Sequence of chain 1.A:
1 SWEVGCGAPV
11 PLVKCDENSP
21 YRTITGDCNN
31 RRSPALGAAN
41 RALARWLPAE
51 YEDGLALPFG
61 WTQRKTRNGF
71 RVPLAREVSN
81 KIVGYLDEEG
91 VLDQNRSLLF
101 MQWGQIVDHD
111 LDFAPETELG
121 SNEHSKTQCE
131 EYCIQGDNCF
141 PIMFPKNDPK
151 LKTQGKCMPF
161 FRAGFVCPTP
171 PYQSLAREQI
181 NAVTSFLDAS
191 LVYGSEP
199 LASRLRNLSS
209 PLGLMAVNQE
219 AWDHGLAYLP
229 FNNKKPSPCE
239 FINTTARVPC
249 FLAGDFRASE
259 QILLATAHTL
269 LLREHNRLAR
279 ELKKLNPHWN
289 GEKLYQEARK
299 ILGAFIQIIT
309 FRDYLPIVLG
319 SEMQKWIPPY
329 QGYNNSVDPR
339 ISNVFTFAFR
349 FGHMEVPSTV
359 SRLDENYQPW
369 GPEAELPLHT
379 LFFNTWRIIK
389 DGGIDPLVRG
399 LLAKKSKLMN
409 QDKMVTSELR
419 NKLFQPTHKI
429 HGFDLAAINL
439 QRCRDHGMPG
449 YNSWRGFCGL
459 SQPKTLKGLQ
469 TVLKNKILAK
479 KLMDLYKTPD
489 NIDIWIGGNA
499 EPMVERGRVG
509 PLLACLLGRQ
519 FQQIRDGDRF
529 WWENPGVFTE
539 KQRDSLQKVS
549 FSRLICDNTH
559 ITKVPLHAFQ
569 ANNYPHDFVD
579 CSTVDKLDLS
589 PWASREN

Binding-site contacts:
Ligand atom C4 contacts residue ASN241 of chain 1.A at 4.2 Å.
Ligand atom C6 contacts residue ALA244 of chain 1.A at 4.2 Å (hydrophobic).
Ligand atom O5 contacts residue TRP384 of chain 1.A at 3.9 Å.
Ligand atom C2 contacts residue TRP384 of chain 1.A at 3.8 Å (hydrophobic).
Ligand atom O7 contacts residue ASN241 of chain 1.A at 3.2 Å (h-bond).
Ligand atom C2 contacts residue ASN241 of chain 1.A at 2.4 Å.
Ligand atom C3 contacts residue TRP384 of chain 1.A at 4.3 Å (hydrophobic).
Ligand atom C6 contacts residue LYS388 of chain 1.A at 4.1 Å.
Ligand atom C1 contacts residue ALA244 of chain 1.A at 4.0 Å (hydrophobic).
Ligand atom C1 contacts residue ASN241 of chain 1.A at 1.4 Å.
Ligand atom C5 contacts residue ALA244 of chain 1.A at 4.5 Å (hydrophobic).
Ligand atom O7 contacts residue TRP384 of chain 1.A at 3.4 Å.
Ligand atom C7 contacts residue ASN241 of chain 1.A at 3.3 Å.
Ligand atom O5 contacts residue ALA244 of chain 1.A at 3.5 Å.
Ligand atom C1 contacts residue TRP384 of chain 1.A at 4.2 Å (hydrophobic).
Ligand atom C4 contacts residue TRP384 of chain 1.A at 4.2 Å (hydrophobic).
Ligand atom O6 contacts residue LYS388 of chain 1.A at 3.8 Å.
Ligand atom C7 contacts residue TRP384 of chain 1.A at 4.3 Å (hydrophobic).
Ligand atom O3 contacts residue TRP384 of chain 1.A at 4.2 Å.
Ligand atom O6 contacts residue TRP384 of chain 1.A at 3.7 Å.
Ligand atom N2 contacts residue ASN241 of chain 1.A at 3.0 Å (h-bond).
Ligand atom C3 contacts residue ASN241 of chain 1.A at 3.8 Å.
Ligand atom C5 contacts residue ASN241 of chain 1.A at 3.6 Å.
Ligand atom O5 contacts residue ASN241 of chain 1.A at 2.3 Å (h-bond).

This protein binds this small molecule.
Small molecule (SMILES): CC(=O)N[C@H]1[C@H](O[C@H]2[C@H](O)[C@@H](NC(C)=O)CO[C@@H]2CO)O[C@H](CO)[C@@H](O)[C@@H]1O